The small molecule below binds the protein below.
Small molecule (SMILES): CC(=O)N[C@@H]1[C@@H](O)[C@H](O)[C@@H](CO)O[C@H]1O

Binding-site contacts:
Ligand atom N2 contacts residue ASN647 of chain 1.B at 2.9 Å (h-bond).
Ligand atom C3 contacts residue ASN647 of chain 1.B at 3.8 Å.
Ligand atom O5 contacts residue ASN647 of chain 1.B at 2.4 Å (h-bond).
Ligand atom C8 contacts residue GLN675 of chain 1.B at 3.9 Å.
Ligand atom C6 contacts residue THR649 of chain 1.B at 4.2 Å.
Ligand atom C2 contacts residue ASN647 of chain 1.B at 2.5 Å.
Ligand atom C1 contacts residue THR649 of chain 1.B at 4.1 Å.
Ligand atom O7 contacts residue ASN647 of chain 1.B at 3.4 Å (h-bond).
Ligand atom C5 contacts residue ASN647 of chain 1.B at 3.6 Å.
Ligand atom C4 contacts residue ASN647 of chain 1.B at 4.2 Å.
Ligand atom C5 contacts residue THR649 of chain 1.B at 4.0 Å.
Ligand atom C7 contacts residue ASN647 of chain 1.B at 3.3 Å.
Ligand atom C8 contacts residue ASN647 of chain 1.B at 3.9 Å.
Ligand atom C1 contacts residue ASN647 of chain 1.B at 1.4 Å.
Ligand atom O5 contacts residue THR649 of chain 1.B at 3.6 Å.

Sequence of chain 1.B:
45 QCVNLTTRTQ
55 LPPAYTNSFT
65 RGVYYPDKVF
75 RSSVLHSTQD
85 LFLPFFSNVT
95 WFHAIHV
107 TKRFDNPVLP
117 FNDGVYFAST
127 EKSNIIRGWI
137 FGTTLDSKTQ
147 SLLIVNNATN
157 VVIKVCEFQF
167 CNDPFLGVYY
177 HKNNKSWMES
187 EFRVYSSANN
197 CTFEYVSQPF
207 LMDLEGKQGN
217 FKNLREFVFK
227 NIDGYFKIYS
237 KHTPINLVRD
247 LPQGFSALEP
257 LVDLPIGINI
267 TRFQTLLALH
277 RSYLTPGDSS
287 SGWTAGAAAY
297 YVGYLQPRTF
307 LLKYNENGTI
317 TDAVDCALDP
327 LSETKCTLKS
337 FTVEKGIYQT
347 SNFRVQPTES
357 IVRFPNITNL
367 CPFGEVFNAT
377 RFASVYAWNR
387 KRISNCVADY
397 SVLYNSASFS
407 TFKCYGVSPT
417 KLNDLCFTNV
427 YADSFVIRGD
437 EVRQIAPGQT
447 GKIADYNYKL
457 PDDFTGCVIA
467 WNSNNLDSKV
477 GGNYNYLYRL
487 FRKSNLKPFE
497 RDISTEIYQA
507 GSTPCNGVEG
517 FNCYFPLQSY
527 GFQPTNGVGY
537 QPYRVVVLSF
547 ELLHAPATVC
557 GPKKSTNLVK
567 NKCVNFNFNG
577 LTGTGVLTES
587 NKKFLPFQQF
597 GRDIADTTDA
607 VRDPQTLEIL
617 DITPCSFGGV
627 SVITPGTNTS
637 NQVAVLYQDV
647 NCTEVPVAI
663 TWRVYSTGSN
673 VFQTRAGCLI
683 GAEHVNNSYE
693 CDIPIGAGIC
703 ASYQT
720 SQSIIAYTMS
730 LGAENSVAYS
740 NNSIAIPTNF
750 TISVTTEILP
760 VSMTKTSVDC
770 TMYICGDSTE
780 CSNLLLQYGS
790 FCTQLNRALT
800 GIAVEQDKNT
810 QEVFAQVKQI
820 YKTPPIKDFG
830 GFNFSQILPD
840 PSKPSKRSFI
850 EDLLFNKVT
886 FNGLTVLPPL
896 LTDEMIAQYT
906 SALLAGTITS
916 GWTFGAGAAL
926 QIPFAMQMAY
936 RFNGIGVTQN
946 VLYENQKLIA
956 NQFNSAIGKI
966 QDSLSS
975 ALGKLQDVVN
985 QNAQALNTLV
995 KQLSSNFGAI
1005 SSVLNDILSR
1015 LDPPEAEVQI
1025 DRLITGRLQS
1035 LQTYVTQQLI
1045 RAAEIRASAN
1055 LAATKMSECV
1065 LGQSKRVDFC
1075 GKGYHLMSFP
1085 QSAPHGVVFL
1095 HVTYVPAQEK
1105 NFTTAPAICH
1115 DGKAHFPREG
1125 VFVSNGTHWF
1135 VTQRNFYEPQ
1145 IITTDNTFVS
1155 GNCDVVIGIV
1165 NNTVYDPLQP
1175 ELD